This protein binds this small molecule.
Small molecule (SMILES): C#Cc1cccc(CN2CCC3=C(C2)C(=O)N(Cc2ccc(Cl)cc2)C2=NCCN23)c1

Binding-site contacts:
Ligand atom C30 contacts residue TRP90 of chain 1.F at 3.5 Å (hydrophobic).
Ligand atom CL19 contacts residue LEU23 of chain 1.F at 3.7 Å.
Ligand atom C07 contacts residue TYR62 of chain 1.F at 3.8 Å (hydrophobic).
Ligand atom C20 contacts residue SER52 of chain 1.E at 3.8 Å.
Ligand atom C02 contacts residue TYR62 of chain 1.F at 3.6 Å (hydrophobic).
Ligand atom C04 contacts residue THR79 of chain 1.E at 3.5 Å.
Ligand atom C11 contacts residue TYR62 of chain 1.F at 3.2 Å (hydrophobic).
Ligand atom CL19 contacts residue PHE49 of chain 1.E at 3.9 Å.
Ligand atom C30 contacts residue TYR62 of chain 1.F at 3.5 Å (hydrophobic).
Ligand atom C05 contacts residue TYR82 of chain 1.E at 3.9 Å (hydrophobic).
Ligand atom C01 contacts residue VAL92 of chain 1.F at 3.3 Å (hydrophobic).
Ligand atom C31 contacts residue TYR62 of chain 1.F at 3.4 Å (hydrophobic).
Ligand atom C10 contacts residue TYR82 of chain 1.E at 3.9 Å (hydrophobic).
Ligand atom C05 contacts residue LEU48 of chain 1.E at 3.7 Å (hydrophobic).
Ligand atom C08 contacts residue TRP90 of chain 1.F at 3.6 Å (hydrophobic).
Ligand atom C16 contacts residue LEU48 of chain 1.E at 3.8 Å (hydrophobic).
Ligand atom C17 contacts residue LEU23 of chain 1.F at 3.7 Å (hydrophobic).
Ligand atom CL19 contacts residue ARG22 of chain 1.F at 3.7 Å.
Ligand atom C21 contacts residue SER52 of chain 1.E at 3.5 Å.
Ligand atom C06 contacts residue TYR82 of chain 1.E at 3.5 Å (hydrophobic).
Ligand atom N09 contacts residue TYR62 of chain 1.F at 2.9 Å (h-bond).
Ligand atom C01 contacts residue TYR62 of chain 1.F at 3.4 Å (hydrophobic).
Ligand atom C20 contacts residue GLU26 of chain 1.F at 3.5 Å.
Ligand atom O27 contacts residue LEU48 of chain 1.E at 3.5 Å.
Ligand atom C14 contacts residue GLU26 of chain 1.F at 3.5 Å.
Ligand atom N23 contacts residue GLU26 of chain 1.F at 2.8 Å (salt-bridge).
Ligand atom C10 contacts residue TYR62 of chain 1.F at 3.3 Å (hydrophobic).
Ligand atom C25 contacts residue HIS60 of chain 1.F at 3.5 Å.
Ligand atom C17 contacts residue LEU48 of chain 1.E at 3.9 Å (hydrophobic).
Ligand atom C04 contacts residue LEU114 of chain 1.F at 3.8 Å (hydrophobic).
Ligand atom C29 contacts residue HIS60 of chain 1.F at 3.8 Å.
Ligand atom C21 contacts residue GLU26 of chain 1.F at 3.1 Å.
Ligand atom C24 contacts residue GLU26 of chain 1.F at 3.3 Å.
Ligand atom C02 contacts residue VAL92 of chain 1.F at 3.5 Å (hydrophobic).
Ligand atom C28 contacts residue TYR62 of chain 1.F at 3.2 Å (hydrophobic).
Ligand atom C29 contacts residue TYR62 of chain 1.F at 3.4 Å (hydrophobic).
Ligand atom N26 contacts residue ILE28 of chain 1.F at 3.8 Å.
Ligand atom C08 contacts residue TYR62 of chain 1.F at 3.9 Å (hydrophobic).
Ligand atom C15 contacts residue GLU26 of chain 1.F at 3.4 Å.
Ligand atom C05 contacts residue LEU114 of chain 1.F at 3.9 Å (hydrophobic).

Sequence of chain 1.E:
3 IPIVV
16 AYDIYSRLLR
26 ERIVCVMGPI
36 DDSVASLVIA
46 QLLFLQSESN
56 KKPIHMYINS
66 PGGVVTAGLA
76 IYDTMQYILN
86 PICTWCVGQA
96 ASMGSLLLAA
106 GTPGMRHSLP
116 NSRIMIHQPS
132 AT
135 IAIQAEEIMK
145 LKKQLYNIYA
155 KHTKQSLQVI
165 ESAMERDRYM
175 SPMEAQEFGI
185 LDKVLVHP

Sequence of chain 1.F:
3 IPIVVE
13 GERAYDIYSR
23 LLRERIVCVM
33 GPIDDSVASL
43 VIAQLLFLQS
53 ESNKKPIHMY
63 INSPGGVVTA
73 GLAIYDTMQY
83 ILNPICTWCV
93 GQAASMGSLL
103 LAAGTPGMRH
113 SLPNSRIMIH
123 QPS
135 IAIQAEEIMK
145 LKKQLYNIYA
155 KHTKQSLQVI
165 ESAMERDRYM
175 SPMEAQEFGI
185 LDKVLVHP